This protein binds this small molecule.
Small molecule (SMILES): Nc1ncnc2c1ncn2[C@@H]1O[C@H](CO[P](=O)(O)O[P](=O)(O)NP(=O)(O)O)[C@@H](O)[C@H]1O

Binding-site contacts:
Ligand atom C5' contacts residue GLY35 of chain 2.E at 3.1 Å.
Ligand atom O2G contacts residue MG1 of chain 2.X at 1.9 Å.
Ligand atom C2 contacts residue GLU176 of chain 2.E at 3.3 Å.
Ligand atom O3A contacts residue GLY37 of chain 2.E at 2.9 Å (h-bond).
Ligand atom O2B contacts residue LYS38 of chain 2.E at 3.3 Å (salt-bridge).
Ligand atom PG contacts residue ADX1 of chain 2.V at 3.1 Å.
Ligand atom O1G contacts residue SER34 of chain 2.E at 3.4 Å.
Ligand atom C2 contacts residue THR173 of chain 2.E at 3.0 Å.
Ligand atom O1B contacts residue LEU33 of chain 2.E at 3.5 Å (h-bond).
Ligand atom O5' contacts residue THR40 of chain 2.E at 3.5 Å (h-bond).
Ligand atom C8 contacts residue THR40 of chain 2.E at 3.4 Å.
Ligand atom N3B contacts residue GLY35 of chain 2.E at 2.7 Å (h-bond).
Ligand atom O3G contacts residue ADX1 of chain 2.V at 2.2 Å (h-bond).
Ligand atom PG contacts residue MG1 of chain 2.X at 3.4 Å.
Ligand atom N1 contacts residue THR173 of chain 2.E at 2.9 Å (h-bond).
Ligand atom O1B contacts residue ALA36 of chain 2.E at 3.3 Å (h-bond).
Ligand atom O2B contacts residue MG1 of chain 2.X at 3.2 Å.
Ligand atom PB contacts residue GLY35 of chain 2.E at 3.5 Å.
Ligand atom O1A contacts residue GLY37 of chain 2.E at 3.3 Å.
Ligand atom N1 contacts residue GLU176 of chain 2.E at 2.6 Å (salt-bridge).
Ligand atom O1A contacts residue THR39 of chain 2.E at 3.1 Å (h-bond).
Ligand atom O1G contacts residue LYS38 of chain 2.E at 2.6 Å (salt-bridge).
Ligand atom O1A contacts residue THR40 of chain 2.E at 2.6 Å (h-bond).
Ligand atom O3A contacts residue GLY35 of chain 2.E at 3.4 Å.
Ligand atom PA contacts residue GLY37 of chain 2.E at 3.5 Å.
Ligand atom O1B contacts residue LYS38 of chain 2.E at 2.8 Å (salt-bridge).
Ligand atom O2G contacts residue THR39 of chain 2.E at 2.7 Å (h-bond).
Ligand atom O1G contacts residue ADX1 of chain 2.V at 3.0 Å (h-bond).
Ligand atom N3 contacts residue ARG137 of chain 2.E at 3.4 Å (salt-bridge).
Ligand atom O1B contacts residue GLY37 of chain 2.E at 3.0 Å (h-bond).
Ligand atom N6 contacts residue SER181 of chain 2.E at 2.9 Å (h-bond).
Ligand atom O4' contacts residue ARG137 of chain 2.E at 3.2 Å (salt-bridge).
Ligand atom N6 contacts residue THR173 of chain 2.E at 3.1 Å.
Ligand atom PB contacts residue LYS38 of chain 2.E at 3.4 Å.
Ligand atom O2G contacts residue ASP62 of chain 2.E at 3.1 Å (salt-bridge).
Ligand atom O1A contacts residue LYS38 of chain 2.E at 3.5 Å (salt-bridge).
Ligand atom O3G contacts residue LYS140 of chain 2.E at 2.5 Å (salt-bridge).
Ligand atom O2B contacts residue THR39 of chain 2.E at 2.5 Å (h-bond).
Ligand atom C6 contacts residue THR173 of chain 2.E at 3.4 Å.
Ligand atom PB contacts residue GLY37 of chain 2.E at 3.5 Å.

Sequence of chain 2.E:
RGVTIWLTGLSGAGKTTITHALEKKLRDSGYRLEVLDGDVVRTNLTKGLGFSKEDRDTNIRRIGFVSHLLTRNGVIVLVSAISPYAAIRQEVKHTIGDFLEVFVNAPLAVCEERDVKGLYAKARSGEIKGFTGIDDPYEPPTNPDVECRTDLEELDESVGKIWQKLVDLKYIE